Sequence of chain 1.A:
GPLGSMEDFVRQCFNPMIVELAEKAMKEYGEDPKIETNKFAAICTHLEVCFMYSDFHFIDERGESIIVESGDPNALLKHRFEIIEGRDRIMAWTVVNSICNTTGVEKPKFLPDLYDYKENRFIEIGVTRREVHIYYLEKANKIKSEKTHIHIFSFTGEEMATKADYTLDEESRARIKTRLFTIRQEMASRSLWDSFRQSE

A protein and the small-molecule ligand that binds it are described below.
Small molecule (SMILES): N#Cc1cccc(-c2c[nH]c(=O)c(O)c2)c1

Binding-site contacts:
Ligand atom C02 contacts residue GLU117 of chain 1.A at 3.3 Å.
Ligand atom O04 contacts residue LYS171 of chain 1.A at 2.7 Å (salt-bridge).
Ligand atom O01 contacts residue MN1 of chain 1.B at 2.2 Å.
Ligand atom C02 contacts residue MN1 of chain 1.C at 3.1 Å.
Ligand atom O01 contacts residue GLU156 of chain 1.A at 3.2 Å (salt-bridge).
Ligand atom C03 contacts residue GLU156 of chain 1.A at 3.9 Å.
Ligand atom C09 contacts residue EDO1 of chain 1.F at 3.1 Å.
Ligand atom O04 contacts residue GLU156 of chain 1.A at 3.0 Å (salt-bridge).
Ligand atom C02 contacts residue MN1 of chain 1.B at 2.9 Å.
Ligand atom C10 contacts residue LYS71 of chain 1.A at 3.3 Å.
Ligand atom C12 contacts residue ILE75 of chain 1.A at 3.8 Å (hydrophobic).
Ligand atom C02 contacts residue HIS78 of chain 1.A at 3.1 Å.
Ligand atom C15 contacts residue TYR61 of chain 1.A at 3.7 Å (hydrophobic).
Ligand atom C03 contacts residue HIS78 of chain 1.A at 3.3 Å.
Ligand atom N16 contacts residue MN1 of chain 1.D at 3.6 Å.
Ligand atom N16 contacts residue MN1 of chain 1.C at 3.3 Å.
Ligand atom O01 contacts residue MN1 of chain 1.C at 2.2 Å.
Ligand atom C11 contacts residue LYS71 of chain 1.A at 3.9 Å.
Ligand atom O04 contacts residue MN1 of chain 1.B at 2.2 Å.
Ligand atom C08 contacts residue EDO1 of chain 1.F at 3.9 Å.
Ligand atom C09 contacts residue ALA74 of chain 1.A at 3.9 Å (hydrophobic).
Ligand atom O01 contacts residue ASP145 of chain 1.A at 3.0 Å (salt-bridge).
Ligand atom C02 contacts residue GLU156 of chain 1.A at 4.0 Å.
Ligand atom N16 contacts residue GLU117 of chain 1.A at 2.9 Å (salt-bridge).
Ligand atom O04 contacts residue ILE157 of chain 1.A at 3.2 Å (h-bond).
Ligand atom N13 contacts residue TYR61 of chain 1.A at 3.4 Å.
Ligand atom C10 contacts residue ILE75 of chain 1.A at 3.8 Å (hydrophobic).
Ligand atom O01 contacts residue HIS78 of chain 1.A at 3.0 Å.
Ligand atom O04 contacts residue HIS78 of chain 1.A at 3.1 Å (h-bond).
Ligand atom C14 contacts residue ILE75 of chain 1.A at 4.0 Å (hydrophobic).
Ligand atom C03 contacts residue MN1 of chain 1.B at 2.9 Å.
Ligand atom C12 contacts residue LYS71 of chain 1.A at 3.5 Å.
Ligand atom O01 contacts residue GLU117 of chain 1.A at 3.1 Å (salt-bridge).
Ligand atom C11 contacts residue ILE75 of chain 1.A at 3.8 Å (hydrophobic).
Ligand atom N16 contacts residue TYR61 of chain 1.A at 4.0 Å.
Ligand atom C10 contacts residue EDO1 of chain 1.F at 3.6 Å.
Ligand atom C12 contacts residue TYR61 of chain 1.A at 3.8 Å (hydrophobic).
Ligand atom N16 contacts residue HIS78 of chain 1.A at 3.6 Å.
Ligand atom C03 contacts residue LYS171 of chain 1.A at 3.5 Å.
Ligand atom N13 contacts residue LYS71 of chain 1.A at 3.3 Å.